Binding-site contacts:
Ligand atom NZ contacts residue GLY252 of chain 1.A at 3.6 Å.
Ligand atom CB contacts residue ASN290 of chain 1.A at 3.3 Å.
Ligand atom NAO contacts residue GLU325 of chain 1.A at 3.0 Å (salt-bridge).
Ligand atom NZ contacts residue ASN290 of chain 1.A at 3.4 Å (h-bond).
Ligand atom CAA contacts residue ALA293 of chain 1.A at 3.5 Å (hydrophobic).
Ligand atom C contacts residue ASN290 of chain 1.A at 3.6 Å.
Ligand atom CAA contacts residue ASN332 of chain 1.A at 3.2 Å.
Ligand atom NAF contacts residue ASN290 of chain 1.A at 2.6 Å (h-bond).
Ligand atom NAO contacts residue TRP328 of chain 1.A at 3.6 Å.
Ligand atom CA contacts residue ASN290 of chain 1.A at 3.7 Å.
Ligand atom CBQ contacts residue ASP209 of chain 1.A at 2.9 Å.
Ligand atom CBM contacts residue ASN248 of chain 1.A at 3.1 Å.
Ligand atom CAM contacts residue TRP328 of chain 1.A at 3.1 Å (hydrophobic).
Ligand atom CAP contacts residue GLU325 of chain 1.A at 3.3 Å.
Ligand atom CAX contacts residue ASN290 of chain 1.A at 3.8 Å.
Ligand atom CD contacts residue THR251 of chain 1.A at 3.8 Å.
Ligand atom CE contacts residue VAL250 of chain 1.A at 3.5 Å (hydrophobic).
Ligand atom CBP contacts residue ASP209 of chain 1.A at 3.5 Å.
Ligand atom CAP contacts residue TRP328 of chain 1.A at 3.9 Å (hydrophobic).
Ligand atom NZ contacts residue THR257 of chain 1.A at 2.7 Å (h-bond).
Ligand atom NBI contacts residue TRP286 of chain 1.A at 3.6 Å.
Ligand atom CE contacts residue ASN290 of chain 1.A at 3.4 Å.
Ligand atom CBL contacts residue ASP209 of chain 1.A at 3.0 Å.
Ligand atom CAK contacts residue TRP328 of chain 1.A at 3.8 Å (hydrophobic).
Ligand atom CAN contacts residue TRP328 of chain 1.A at 3.4 Å (hydrophobic).
Ligand atom CBO contacts residue GLY210 of chain 1.A at 3.2 Å.
Ligand atom N contacts residue ASN290 of chain 1.A at 3.5 Å (h-bond).
Ligand atom CBN contacts residue THR251 of chain 1.A at 3.1 Å.
Ligand atom CBK contacts residue ASP209 of chain 1.A at 3.4 Å.
Ligand atom CBK contacts residue ASN248 of chain 1.A at 3.8 Å.
Ligand atom CAX contacts residue TRP286 of chain 1.A at 3.8 Å (hydrophobic).
Ligand atom CD contacts residue GLY252 of chain 1.A at 3.5 Å.
Ligand atom CAL contacts residue TRP328 of chain 1.A at 3.4 Å (hydrophobic).
Ligand atom CBO contacts residue THR251 of chain 1.A at 3.8 Å.
Ligand atom CD contacts residue VAL250 of chain 1.A at 3.2 Å (hydrophobic).
Ligand atom CE contacts residue GLY252 of chain 1.A at 3.8 Å.
Ligand atom CAG contacts residue ASN290 of chain 1.A at 3.2 Å.
Ligand atom CBP contacts residue GLY210 of chain 1.A at 3.9 Å.
Ligand atom CBM contacts residue ASP209 of chain 1.A at 3.7 Å.
Ligand atom NZ contacts residue VAL250 of chain 1.A at 2.8 Å (h-bond).

Sequence of chain 1.A:
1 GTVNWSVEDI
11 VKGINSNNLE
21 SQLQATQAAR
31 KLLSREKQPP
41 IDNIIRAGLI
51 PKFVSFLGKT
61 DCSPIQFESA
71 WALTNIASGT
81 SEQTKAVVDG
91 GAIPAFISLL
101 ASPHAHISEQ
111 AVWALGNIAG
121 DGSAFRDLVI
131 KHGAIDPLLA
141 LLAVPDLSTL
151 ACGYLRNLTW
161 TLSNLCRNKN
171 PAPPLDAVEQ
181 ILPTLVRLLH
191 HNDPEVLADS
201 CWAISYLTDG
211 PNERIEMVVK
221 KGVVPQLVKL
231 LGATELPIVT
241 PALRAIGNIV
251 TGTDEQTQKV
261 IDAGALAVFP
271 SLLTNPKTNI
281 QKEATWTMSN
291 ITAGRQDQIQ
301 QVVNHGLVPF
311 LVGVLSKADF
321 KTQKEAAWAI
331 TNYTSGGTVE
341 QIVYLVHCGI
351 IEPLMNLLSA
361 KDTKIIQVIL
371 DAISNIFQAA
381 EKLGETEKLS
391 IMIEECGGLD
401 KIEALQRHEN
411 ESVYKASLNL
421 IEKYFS

This small molecule binds to this protein.
Small molecule (SMILES): CC(=O)N[C@H](CCCCN)C(=O)N[C@@H](CN[C@H](C(=O)N[C@H](Cc1ccccc1)C(N)=O)[C@H](C)O)COCc1cccnc1